Binding-site contacts:
Ligand atom N1 contacts residue PHE180 of chain 1.D at 3.8 Å.
Ligand atom O6 contacts residue ASP179 of chain 1.D at 3.6 Å (salt-bridge).
Ligand atom C4 contacts residue VAL129 of chain 1.D at 4.2 Å (hydrophobic).
Ligand atom O6 contacts residue VAL181 of chain 1.D at 3.0 Å (h-bond).
Ligand atom OAB contacts residue ASP131 of chain 1.D at 2.9 Å (salt-bridge).
Ligand atom PAU contacts residue SER132 of chain 1.D at 3.5 Å.
Ligand atom C2 contacts residue VAL181 of chain 1.D at 3.4 Å (hydrophobic).
Ligand atom OAC contacts residue ASP131 of chain 1.D at 3.7 Å.
Ligand atom O6 contacts residue PHE180 of chain 1.D at 3.5 Å.
Ligand atom C8 contacts residue LYS159 of chain 1.D at 4.2 Å.
Ligand atom OAC contacts residue SER132 of chain 1.D at 2.9 Å (h-bond).
Ligand atom N3 contacts residue ASP187 of chain 1.D at 4.4 Å.
Ligand atom OAB contacts residue VAL130 of chain 1.D at 3.7 Å.
Ligand atom C6 contacts residue PHE180 of chain 1.D at 3.8 Å (hydrophobic).
Ligand atom O6 contacts residue LYS159 of chain 1.D at 3.5 Å.
Ligand atom OAN contacts residue VAL129 of chain 1.D at 4.0 Å.
Ligand atom OAB contacts residue GLY133 of chain 1.D at 2.9 Å (h-bond).
Ligand atom C2 contacts residue ASP187 of chain 1.D at 3.7 Å.
Ligand atom CAI contacts residue ASP131 of chain 1.D at 4.2 Å.
Ligand atom PAU contacts residue GLY133 of chain 1.D at 4.1 Å.
Ligand atom CAI contacts residue VAL130 of chain 1.D at 4.3 Å (hydrophobic).
Ligand atom CAR contacts residue VAL129 of chain 1.D at 4.2 Å (hydrophobic).
Ligand atom CAG contacts residue POP1 of chain 1.T at 3.2 Å.
Ligand atom C2 contacts residue PHE180 of chain 1.D at 4.0 Å (hydrophobic).
Ligand atom C5 contacts residue PHE180 of chain 1.D at 4.2 Å (hydrophobic).
Ligand atom OAB contacts residue SER132 of chain 1.D at 3.2 Å (h-bond).
Ligand atom N3 contacts residue PHE180 of chain 1.D at 4.3 Å.
Ligand atom C6 contacts residue VAL181 of chain 1.D at 3.4 Å (hydrophobic).
Ligand atom C5 contacts residue LYS159 of chain 1.D at 4.0 Å.
Ligand atom NAL contacts residue POP1 of chain 1.T at 3.4 Å (h-bond).
Ligand atom C2 contacts residue LEU186 of chain 1.D at 4.0 Å (hydrophobic).
Ligand atom N9 contacts residue VAL129 of chain 1.D at 4.3 Å.
Ligand atom N1 contacts residue LEU186 of chain 1.D at 4.1 Å.
Ligand atom C6 contacts residue LYS159 of chain 1.D at 4.3 Å.
Ligand atom N7 contacts residue LYS159 of chain 1.D at 3.1 Å (salt-bridge).
Ligand atom OAD contacts residue THR135 of chain 1.D at 3.9 Å.
Ligand atom PAU contacts residue ASP131 of chain 1.D at 3.8 Å.
Ligand atom N1 contacts residue VAL181 of chain 1.D at 2.5 Å (h-bond).
Ligand atom CAI contacts residue VAL129 of chain 1.D at 3.4 Å (hydrophobic).
Ligand atom OAD contacts residue SER132 of chain 1.D at 3.5 Å (h-bond).

Sequence of chain 1.D:
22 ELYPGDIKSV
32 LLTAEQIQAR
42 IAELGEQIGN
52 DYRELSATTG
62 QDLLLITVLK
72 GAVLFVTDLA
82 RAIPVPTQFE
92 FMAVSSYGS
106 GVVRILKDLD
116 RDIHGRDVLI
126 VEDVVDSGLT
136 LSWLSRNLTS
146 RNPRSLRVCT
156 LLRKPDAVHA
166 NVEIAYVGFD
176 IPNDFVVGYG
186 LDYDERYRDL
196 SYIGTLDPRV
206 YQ

A protein and the small-molecule ligand that binds it are described below.
Small molecule (SMILES): O=c1[nH]cnc2c1ncn2[C@@H]1CNC[C@@H]1OCP(=O)(O)O